Binding-site contacts:
Ligand atom O4 contacts residue TYR249 of chain 1.A at 3.6 Å.
Ligand atom C3 contacts residue ASP266 of chain 1.A at 3.3 Å.
Ligand atom O4 contacts residue TRP265 of chain 1.A at 3.4 Å.
Ligand atom O1 contacts residue PHE371 of chain 1.A at 3.6 Å.
Ligand atom C2 contacts residue SER297 of chain 1.A at 3.6 Å.
Ligand atom C5 contacts residue TYR249 of chain 1.A at 3.5 Å (hydrophobic).
Ligand atom O5 contacts residue TRP265 of chain 1.A at 3.6 Å (h-bond).
Ligand atom O2 contacts residue GLY134 of chain 1.A at 3.3 Å.
Ligand atom O3 contacts residue TRP265 of chain 1.A at 2.9 Å (h-bond).
Ligand atom C1 contacts residue TRP265 of chain 1.A at 3.4 Å (hydrophobic).
Ligand atom O3 contacts residue ASP266 of chain 1.A at 2.5 Å (salt-bridge).
Ligand atom O5 contacts residue SER297 of chain 1.A at 3.1 Å (h-bond).
Ligand atom C5 contacts residue ASP247 of chain 1.A at 3.6 Å.
Ligand atom O3 contacts residue ASP132 of chain 1.A at 2.7 Å (salt-bridge).
Ligand atom C5 contacts residue TRP265 of chain 1.A at 3.6 Å (hydrophobic).
Ligand atom O2 contacts residue LEU298 of chain 1.A at 3.2 Å.
Ligand atom O2 contacts residue ASN75 of chain 1.A at 3.2 Å (h-bond).
Ligand atom C5 contacts residue GLY296 of chain 1.A at 3.6 Å.
Ligand atom O1 contacts residue GLU374 of chain 1.A at 3.2 Å (salt-bridge).
Ligand atom O4 contacts residue GLY296 of chain 1.A at 3.4 Å.
Ligand atom O3 contacts residue GOL1 of chain 1.E at 3.0 Å (h-bond).
Ligand atom O5 contacts residue GLY296 of chain 1.A at 3.2 Å.
Ligand atom O2 contacts residue GLY296 of chain 1.A at 3.2 Å.
Ligand atom O2 contacts residue ASP132 of chain 1.A at 2.9 Å (salt-bridge).
Ligand atom C2 contacts residue ASN75 of chain 1.A at 3.2 Å.
Ligand atom C2 contacts residue ASP132 of chain 1.A at 3.5 Å.
Ligand atom O1 contacts residue GOL1 of chain 1.E at 3.6 Å.
Ligand atom C1 contacts residue SER297 of chain 1.A at 3.2 Å.
Ligand atom O2 contacts residue PRO52 of chain 1.A at 3.2 Å.
Ligand atom O3 contacts residue GLN22 of chain 1.A at 2.9 Å (h-bond).
Ligand atom O2 contacts residue SER297 of chain 1.A at 3.0 Å (h-bond).
Ligand atom O5 contacts residue ARG20 of chain 1.A at 2.9 Å (salt-bridge).
Ligand atom O4 contacts residue SER297 of chain 1.A at 3.2 Å (h-bond).
Ligand atom C3 contacts residue ASP132 of chain 1.A at 3.5 Å.
Ligand atom C5 contacts residue TRP192 of chain 1.A at 3.3 Å (hydrophobic).
Ligand atom O2 contacts residue PHE136 of chain 1.A at 3.4 Å.
Ligand atom O2 contacts residue GLN22 of chain 1.A at 2.8 Å (h-bond).
Ligand atom O2 contacts residue PRO76 of chain 1.A at 3.3 Å.
Ligand atom C4 contacts residue PHE371 of chain 1.A at 3.6 Å (hydrophobic).
Ligand atom C2 contacts residue ARG20 of chain 1.A at 3.6 Å.

The small molecule below binds the protein below.
Small molecule (SMILES): OC[C@@H]1O[C@@H](OC[C@@H]2O[C@@H](OC[C@@H]3O[C@@H](OC[C@@H]4O[C@@H](OC[C@@H]5O[C@@H](O)[C@H](O)[C@H]5O)[C@H](O)[C@H]4O)[C@H](O)[C@H]3O)[C@H](O)[C@H]2O)[C@H](O)[C@H]1O

Sequence of chain 1.A:
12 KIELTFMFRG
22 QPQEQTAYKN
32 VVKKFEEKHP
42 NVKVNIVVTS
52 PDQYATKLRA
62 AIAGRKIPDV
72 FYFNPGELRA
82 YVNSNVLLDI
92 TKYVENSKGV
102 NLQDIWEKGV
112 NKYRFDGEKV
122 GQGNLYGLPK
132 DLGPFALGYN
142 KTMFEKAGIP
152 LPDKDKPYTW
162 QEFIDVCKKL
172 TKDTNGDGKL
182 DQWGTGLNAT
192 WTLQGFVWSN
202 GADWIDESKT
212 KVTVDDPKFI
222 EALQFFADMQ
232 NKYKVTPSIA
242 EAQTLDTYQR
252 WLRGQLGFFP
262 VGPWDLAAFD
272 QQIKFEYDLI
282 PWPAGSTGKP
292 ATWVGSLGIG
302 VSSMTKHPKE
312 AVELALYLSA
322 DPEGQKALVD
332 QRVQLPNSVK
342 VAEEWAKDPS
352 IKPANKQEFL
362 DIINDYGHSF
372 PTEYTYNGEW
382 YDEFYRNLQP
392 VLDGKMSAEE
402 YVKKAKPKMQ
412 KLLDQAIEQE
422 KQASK